Binding-site contacts:
Ligand atom O contacts residue PHE178 of chain 1.A at 3.5 Å.
Ligand atom C7 contacts residue ARG176 of chain 1.A at 3.8 Å.
Ligand atom C contacts residue VAL224 of chain 1.A at 3.5 Å (hydrophobic).
Ligand atom CB contacts residue TYR196 of chain 1.A at 3.9 Å (hydrophobic).
Ligand atom O3 contacts residue TYR196 of chain 1.A at 3.3 Å (h-bond).
Ligand atom O contacts residue PHE178 of chain 1.A at 3.8 Å.
Ligand atom O4 contacts residue TYR196 of chain 1.A at 2.5 Å (h-bond).
Ligand atom C7 contacts residue TYR196 of chain 1.A at 3.2 Å (hydrophobic).
Ligand atom O contacts residue TYR196 of chain 1.A at 3.9 Å.
Ligand atom O contacts residue HIS149 of chain 1.A at 3.3 Å.
Ligand atom O contacts residue GLY222 of chain 1.A at 2.9 Å (h-bond).
Ligand atom C contacts residue GLY222 of chain 1.A at 3.2 Å.
Ligand atom OXT contacts residue ARG223 of chain 1.A at 3.3 Å.
Ligand atom O4 contacts residue GLN239 of chain 1.A at 3.8 Å.
Ligand atom O3 contacts residue TYR148 of chain 1.A at 3.3 Å (h-bond).
Ligand atom O4 contacts residue TYR110 of chain 1.A at 3.7 Å.
Ligand atom O4 contacts residue HIS149 of chain 1.A at 3.5 Å.
Ligand atom C7 contacts residue TYR110 of chain 1.A at 3.5 Å (hydrophobic).
Ligand atom O4 contacts residue TYR148 of chain 1.A at 4.0 Å.
Ligand atom O contacts residue HIS230 of chain 1.A at 3.3 Å (h-bond).
Ligand atom O3 contacts residue ALA106 of chain 1.A at 3.7 Å.
Ligand atom N contacts residue VAL224 of chain 1.A at 3.0 Å (h-bond).
Ligand atom O3 contacts residue TYR110 of chain 1.A at 2.8 Å (h-bond).
Ligand atom O3 contacts residue ARG176 of chain 1.A at 3.0 Å (salt-bridge).
Ligand atom N6 contacts residue ALA106 of chain 1.A at 3.9 Å.
Ligand atom CB contacts residue HIS197 of chain 1.A at 3.1 Å.
Ligand atom N contacts residue SER225 of chain 1.A at 3.2 Å (h-bond).
Ligand atom C7 contacts residue TYR148 of chain 1.A at 3.9 Å (hydrophobic).
Ligand atom O contacts residue ALA179 of chain 1.A at 3.5 Å (h-bond).
Ligand atom CA contacts residue ARG223 of chain 1.A at 3.5 Å.
Ligand atom OXT contacts residue VAL224 of chain 1.A at 2.6 Å (h-bond).
Ligand atom O contacts residue HIS197 of chain 1.A at 3.7 Å.
Ligand atom C contacts residue ARG223 of chain 1.A at 3.5 Å.
Ligand atom O4 contacts residue GLN194 of chain 1.A at 3.5 Å (h-bond).
Ligand atom N contacts residue ARG223 of chain 1.A at 3.3 Å.
Ligand atom O contacts residue ZN1 of chain 1.C at 3.0 Å.
Ligand atom CB contacts residue HIS230 of chain 1.A at 3.2 Å.
Ligand atom CA contacts residue VAL224 of chain 1.A at 3.8 Å (hydrophobic).
Ligand atom O contacts residue ARG223 of chain 1.A at 3.9 Å.
Ligand atom OXT contacts residue GLY222 of chain 1.A at 3.2 Å (h-bond).

This small molecule binds to this protein.
Small molecule (SMILES): C[C@@H](NC(=O)[C@@H](N)C/C=C\[C@@H](N)C(=O)O)C(=O)N[C@H](CCC[C@H](N)C(=O)O)C(=O)O

Sequence of chain 1.A:
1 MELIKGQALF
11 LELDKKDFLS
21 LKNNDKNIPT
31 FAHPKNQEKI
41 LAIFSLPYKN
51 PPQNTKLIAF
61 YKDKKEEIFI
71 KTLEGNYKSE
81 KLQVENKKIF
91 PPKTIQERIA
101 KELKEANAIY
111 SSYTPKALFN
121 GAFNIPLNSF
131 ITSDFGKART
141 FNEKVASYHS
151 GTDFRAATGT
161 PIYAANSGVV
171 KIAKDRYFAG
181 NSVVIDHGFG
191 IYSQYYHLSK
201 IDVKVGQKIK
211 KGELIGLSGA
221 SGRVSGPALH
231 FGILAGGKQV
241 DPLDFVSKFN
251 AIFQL